Sequence of chain 1.B:
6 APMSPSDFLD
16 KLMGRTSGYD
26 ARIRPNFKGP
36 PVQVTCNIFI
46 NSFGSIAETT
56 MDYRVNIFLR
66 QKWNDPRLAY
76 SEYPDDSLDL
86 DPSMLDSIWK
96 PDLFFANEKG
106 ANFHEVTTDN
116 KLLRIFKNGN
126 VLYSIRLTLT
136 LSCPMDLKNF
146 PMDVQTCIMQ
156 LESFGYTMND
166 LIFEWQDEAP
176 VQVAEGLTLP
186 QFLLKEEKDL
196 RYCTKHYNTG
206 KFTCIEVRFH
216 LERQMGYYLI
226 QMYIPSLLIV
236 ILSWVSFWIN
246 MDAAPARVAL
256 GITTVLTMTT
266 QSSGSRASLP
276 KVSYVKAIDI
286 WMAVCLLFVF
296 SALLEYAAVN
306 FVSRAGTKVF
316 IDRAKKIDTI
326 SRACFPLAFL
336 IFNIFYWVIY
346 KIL

Binding-site contacts:
Ligand atom C14 contacts residue ASP84 of chain 1.C at 3.4 Å.
Ligand atom C19 contacts residue GLY160 of chain 1.B at 3.3 Å.
Ligand atom O1 contacts residue LEU85 of chain 1.C at 3.5 Å.
Ligand atom C13 contacts residue ASP84 of chain 1.C at 3.7 Å.
Ligand atom C11 contacts residue ILE28 of chain 1.B at 3.9 Å (hydrophobic).
Ligand atom C9 contacts residue ASP84 of chain 1.C at 3.2 Å.
Ligand atom C15 contacts residue ASP84 of chain 1.C at 3.3 Å.
Ligand atom O1 contacts residue LEU14 of chain 1.C at 3.6 Å.
Ligand atom C14 contacts residue TYR161 of chain 1.B at 3.6 Å (hydrophobic).
Ligand atom O4 contacts residue GLY160 of chain 1.B at 3.6 Å (h-bond).
Ligand atom C18 contacts residue ARG27 of chain 1.B at 3.3 Å.
Ligand atom O2 contacts residue PHE32 of chain 1.B at 3.5 Å.
Ligand atom C17 contacts residue TYR161 of chain 1.B at 3.1 Å (hydrophobic).
Ligand atom C15 contacts residue TYR161 of chain 1.B at 3.3 Å (hydrophobic).
Ligand atom C2 contacts residue ASP84 of chain 1.C at 3.4 Å.
Ligand atom O2 contacts residue ARG29 of chain 1.B at 2.7 Å (salt-bridge).
Ligand atom O4 contacts residue TYR161 of chain 1.B at 3.5 Å.
Ligand atom C11 contacts residue PRO10 of chain 1.C at 3.7 Å (hydrophobic).
Ligand atom O4 contacts residue ASP84 of chain 1.C at 3.3 Å.
Ligand atom O5 contacts residue LEU85 of chain 1.C at 3.5 Å (h-bond).
Ligand atom C4 contacts residue LEU83 of chain 1.C at 3.9 Å (hydrophobic).
Ligand atom N3 contacts residue ASP80 of chain 1.C at 3.8 Å.
Ligand atom C5 contacts residue TYR78 of chain 1.C at 3.9 Å (hydrophobic).
Ligand atom O5 contacts residue TYR161 of chain 1.B at 3.4 Å.
Ligand atom C16 contacts residue ASP84 of chain 1.C at 3.7 Å.
Ligand atom C13 contacts residue TYR161 of chain 1.B at 3.9 Å (hydrophobic).
Ligand atom C6 contacts residue LEU83 of chain 1.C at 3.8 Å (hydrophobic).
Ligand atom O3 contacts residue ARG29 of chain 1.B at 3.0 Å (salt-bridge).
Ligand atom O3 contacts residue ASP165 of chain 1.B at 3.9 Å.
Ligand atom C17 contacts residue ASP86 of chain 1.C at 3.7 Å.
Ligand atom C12 contacts residue PHE13 of chain 1.C at 3.5 Å (hydrophobic).
Ligand atom C19 contacts residue TYR161 of chain 1.B at 3.3 Å (hydrophobic).
Ligand atom C17 contacts residue ARG27 of chain 1.B at 3.8 Å.
Ligand atom C18 contacts residue TYR161 of chain 1.B at 3.8 Å (hydrophobic).
Ligand atom C10 contacts residue ASP84 of chain 1.C at 3.2 Å.
Ligand atom C3 contacts residue LEU85 of chain 1.C at 3.8 Å (hydrophobic).
Ligand atom C5 contacts residue LEU83 of chain 1.C at 3.8 Å (hydrophobic).
Ligand atom C11 contacts residue PHE32 of chain 1.B at 3.8 Å (hydrophobic).
Ligand atom O2 contacts residue ILE28 of chain 1.B at 3.4 Å.
Ligand atom C16 contacts residue TYR161 of chain 1.B at 3.3 Å (hydrophobic).

This protein binds this small molecule.
Small molecule (SMILES): C[C@H]1[C@H]2C(=O)N(C)c3ccncc3[C@H]2CN1S(=O)(=O)c1ccc2c(c1)OCO2

Sequence of chain 1.C:
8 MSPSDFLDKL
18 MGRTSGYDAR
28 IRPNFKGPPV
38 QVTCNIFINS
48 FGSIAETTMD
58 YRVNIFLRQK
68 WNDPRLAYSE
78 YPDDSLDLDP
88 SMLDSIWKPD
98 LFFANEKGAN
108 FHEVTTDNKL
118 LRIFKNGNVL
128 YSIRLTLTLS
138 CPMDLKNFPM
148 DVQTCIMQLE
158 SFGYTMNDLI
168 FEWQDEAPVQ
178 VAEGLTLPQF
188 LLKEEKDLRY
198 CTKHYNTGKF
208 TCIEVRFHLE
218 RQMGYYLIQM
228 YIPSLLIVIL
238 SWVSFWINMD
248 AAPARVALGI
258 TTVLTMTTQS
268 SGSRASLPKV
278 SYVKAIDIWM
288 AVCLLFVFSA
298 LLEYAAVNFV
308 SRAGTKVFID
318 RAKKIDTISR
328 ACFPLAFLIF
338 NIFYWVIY